A small-molecule ligand and the protein it binds are described below.
Small molecule (SMILES): CC(=O)N[C@@H]1[C@@H](O[C@@H]2O[C@H](CO)[C@H](O)[C@H](O[C@]3(C(=O)O)C[C@H](O)[C@@H](NC(C)=O)[C@H]([C@H](O)[C@H](O)CO)O3)[C@H]2O)[C@H](O)[C@@H](CO[C@]2(C(=O)O)C[C@H](O)[C@@H](NC(C)=O)[C@H]([C@H](O)[C@H](O)CO)O2)O[C@H]1O

Sequence of chain 2.F:
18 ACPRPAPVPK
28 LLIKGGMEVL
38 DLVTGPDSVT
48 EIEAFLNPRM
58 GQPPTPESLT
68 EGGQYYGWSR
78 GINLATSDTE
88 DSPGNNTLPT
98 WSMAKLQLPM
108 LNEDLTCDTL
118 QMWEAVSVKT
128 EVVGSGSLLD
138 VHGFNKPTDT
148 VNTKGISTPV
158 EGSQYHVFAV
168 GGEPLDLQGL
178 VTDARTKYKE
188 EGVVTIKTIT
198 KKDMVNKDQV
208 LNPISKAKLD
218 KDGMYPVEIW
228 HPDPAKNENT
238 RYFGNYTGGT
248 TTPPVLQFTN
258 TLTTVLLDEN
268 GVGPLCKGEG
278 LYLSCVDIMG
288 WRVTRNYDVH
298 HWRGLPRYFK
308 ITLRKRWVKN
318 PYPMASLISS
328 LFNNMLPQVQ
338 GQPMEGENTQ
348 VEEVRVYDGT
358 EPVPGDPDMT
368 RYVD

Binding-site contacts:
Ligand atom O4 contacts residue HIS298 of chain 3.F at 3.0 Å (h-bond).
Ligand atom O6 contacts residue ASN93 of chain 3.F at 3.0 Å (h-bond).
Ligand atom O4 contacts residue TYR72 of chain 3.F at 3.8 Å.
Ligand atom C6 contacts residue ARG77 of chain 3.F at 4.3 Å.
Ligand atom C3 contacts residue ARG77 of chain 3.F at 4.1 Å.
Ligand atom O1B contacts residue ARG77 of chain 3.F at 2.5 Å (salt-bridge).
Ligand atom O8 contacts residue ARG77 of chain 3.F at 3.1 Å (salt-bridge).
Ligand atom C1 contacts residue GLY78 of chain 3.F at 4.1 Å.
Ligand atom O8 contacts residue GLU87 of chain 3.F at 3.9 Å.
Ligand atom C2 contacts residue GLY78 of chain 3.F at 4.1 Å.
Ligand atom C5 contacts residue ASN93 of chain 3.F at 4.1 Å.
Ligand atom O8 contacts residue TYR72 of chain 3.F at 3.9 Å.
Ligand atom O4 contacts residue ASN80 of chain 3.F at 4.0 Å.
Ligand atom O1A contacts residue ARG77 of chain 3.F at 3.0 Å (salt-bridge).
Ligand atom C3 contacts residue GLY78 of chain 3.F at 3.9 Å.
Ligand atom C4 contacts residue TYR72 of chain 3.F at 3.4 Å (hydrophobic).
Ligand atom O1A contacts residue TYR72 of chain 3.F at 3.1 Å.
Ligand atom C6 contacts residue TYR72 of chain 3.F at 3.8 Å (hydrophobic).
Ligand atom C5 contacts residue TYR72 of chain 3.F at 3.5 Å (hydrophobic).
Ligand atom O1B contacts residue SER89 of chain 3.F at 3.5 Å (h-bond).
Ligand atom O4 contacts residue ILE79 of chain 3.F at 3.6 Å (h-bond).
Ligand atom C1 contacts residue ARG77 of chain 3.F at 3.1 Å.
Ligand atom C6 contacts residue ASN93 of chain 3.F at 3.1 Å.
Ligand atom O4 contacts residue GLY78 of chain 3.F at 3.2 Å.
Ligand atom O3 contacts residue VAL296 of chain 3.F at 4.3 Å.
Ligand atom C1 contacts residue TYR72 of chain 3.F at 4.0 Å (hydrophobic).
Ligand atom C11 contacts residue ASP85 of chain 2.F at 4.2 Å.
Ligand atom O1A contacts residue GLY78 of chain 3.F at 3.7 Å.
Ligand atom N5 contacts residue TYR72 of chain 3.F at 3.0 Å (h-bond).
Ligand atom C1 contacts residue SER89 of chain 3.F at 4.2 Å.
Ligand atom C3 contacts residue HIS298 of chain 3.F at 4.1 Å.
Ligand atom C3 contacts residue VAL296 of chain 3.F at 3.7 Å (hydrophobic).
Ligand atom C10 contacts residue TYR72 of chain 3.F at 4.1 Å (hydrophobic).
Ligand atom C4 contacts residue GLY78 of chain 3.F at 3.4 Å.
Ligand atom O3 contacts residue GLY78 of chain 3.F at 3.6 Å.
Ligand atom O4 contacts residue THR291 of chain 3.F at 3.4 Å.
Ligand atom C4 contacts residue HIS298 of chain 3.F at 4.0 Å.
Ligand atom C3 contacts residue GLY78 of chain 3.F at 4.1 Å.
Ligand atom O1A contacts residue SER89 of chain 3.F at 4.1 Å.
Ligand atom C8 contacts residue ARG77 of chain 3.F at 4.1 Å.

Sequence of chain 3.F:
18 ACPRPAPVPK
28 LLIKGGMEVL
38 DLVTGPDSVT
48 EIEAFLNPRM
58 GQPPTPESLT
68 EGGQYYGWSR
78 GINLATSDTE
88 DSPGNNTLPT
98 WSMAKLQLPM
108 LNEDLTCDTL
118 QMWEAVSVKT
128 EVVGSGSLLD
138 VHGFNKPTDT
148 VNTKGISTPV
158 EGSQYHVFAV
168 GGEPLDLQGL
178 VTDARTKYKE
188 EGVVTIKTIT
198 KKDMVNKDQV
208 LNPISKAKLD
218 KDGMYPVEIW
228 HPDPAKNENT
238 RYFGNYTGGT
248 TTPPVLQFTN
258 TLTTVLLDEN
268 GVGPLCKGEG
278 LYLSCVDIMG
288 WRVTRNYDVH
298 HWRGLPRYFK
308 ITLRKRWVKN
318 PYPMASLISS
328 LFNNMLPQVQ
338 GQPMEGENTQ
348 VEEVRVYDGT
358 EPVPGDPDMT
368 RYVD